Sequence of chain 1.A:
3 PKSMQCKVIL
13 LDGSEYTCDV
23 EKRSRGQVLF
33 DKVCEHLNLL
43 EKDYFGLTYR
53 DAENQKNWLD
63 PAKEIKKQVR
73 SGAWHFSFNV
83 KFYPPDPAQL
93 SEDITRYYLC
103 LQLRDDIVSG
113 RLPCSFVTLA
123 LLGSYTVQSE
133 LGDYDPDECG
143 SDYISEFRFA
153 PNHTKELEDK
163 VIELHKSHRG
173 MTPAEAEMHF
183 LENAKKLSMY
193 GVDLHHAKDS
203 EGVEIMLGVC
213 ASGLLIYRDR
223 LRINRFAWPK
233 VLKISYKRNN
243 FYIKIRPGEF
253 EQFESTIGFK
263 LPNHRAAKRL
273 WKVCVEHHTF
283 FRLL

A small-molecule ligand and the protein it binds are described below.
Small molecule (SMILES): CC(C)Nc1cccnc1

Binding-site contacts:
Ligand atom N1 contacts residue GLN57 of chain 1.A at 4.3 Å.
Ligand atom C7 contacts residue LYS58 of chain 1.A at 3.5 Å.
Ligand atom C contacts residue LYS58 of chain 1.A at 3.7 Å.
Ligand atom C7 contacts residue HIS197 of chain 1.A at 4.4 Å.
Ligand atom C2 contacts residue LYS58 of chain 1.A at 3.6 Å.
Ligand atom C contacts residue ASN59 of chain 1.A at 3.8 Å.
Ligand atom N contacts residue ASN59 of chain 1.A at 4.4 Å.
Ligand atom C6 contacts residue HIS197 of chain 1.A at 3.5 Å.
Ligand atom C contacts residue THR50 of chain 1.A at 3.9 Å.
Ligand atom N contacts residue ARG271 of chain 1.A at 4.2 Å.
Ligand atom C3 contacts residue ASP195 of chain 1.A at 4.3 Å.
Ligand atom C2 contacts residue VAL275 of chain 1.A at 3.8 Å (hydrophobic).
Ligand atom C1 contacts residue TRP60 of chain 1.A at 3.7 Å (hydrophobic).
Ligand atom N contacts residue LYS58 of chain 1.A at 2.8 Å (salt-bridge).
Ligand atom C1 contacts residue LYS58 of chain 1.A at 3.5 Å.
Ligand atom C5 contacts residue LEU196 of chain 1.A at 3.0 Å (hydrophobic).
Ligand atom C3 contacts residue LYS58 of chain 1.A at 3.6 Å.
Ligand atom C3 contacts residue ARG271 of chain 1.A at 4.3 Å.
Ligand atom C4 contacts residue ASP195 of chain 1.A at 3.0 Å.
Ligand atom C6 contacts residue LEU196 of chain 1.A at 3.3 Å (hydrophobic).
Ligand atom C2 contacts residue ASN59 of chain 1.A at 4.3 Å.
Ligand atom C contacts residue TRP60 of chain 1.A at 3.3 Å (hydrophobic).
Ligand atom N1 contacts residue ARG271 of chain 1.A at 4.1 Å.
Ligand atom C3 contacts residue HIS197 of chain 1.A at 4.2 Å.
Ligand atom C2 contacts residue ARG271 of chain 1.A at 3.6 Å.
Ligand atom C2 contacts residue TRP60 of chain 1.A at 3.5 Å (hydrophobic).
Ligand atom C5 contacts residue ASP195 of chain 1.A at 3.0 Å.
Ligand atom N1 contacts residue HIS197 of chain 1.A at 4.0 Å.
Ligand atom C1 contacts residue ASP195 of chain 1.A at 4.4 Å.
Ligand atom C4 contacts residue HIS197 of chain 1.A at 3.7 Å.
Ligand atom C7 contacts residue ARG271 of chain 1.A at 3.6 Å.
Ligand atom C6 contacts residue ASP195 of chain 1.A at 4.4 Å.
Ligand atom C4 contacts residue LEU196 of chain 1.A at 4.3 Å (hydrophobic).
Ligand atom C5 contacts residue HIS197 of chain 1.A at 3.4 Å.